Sequence of chain 35.B:
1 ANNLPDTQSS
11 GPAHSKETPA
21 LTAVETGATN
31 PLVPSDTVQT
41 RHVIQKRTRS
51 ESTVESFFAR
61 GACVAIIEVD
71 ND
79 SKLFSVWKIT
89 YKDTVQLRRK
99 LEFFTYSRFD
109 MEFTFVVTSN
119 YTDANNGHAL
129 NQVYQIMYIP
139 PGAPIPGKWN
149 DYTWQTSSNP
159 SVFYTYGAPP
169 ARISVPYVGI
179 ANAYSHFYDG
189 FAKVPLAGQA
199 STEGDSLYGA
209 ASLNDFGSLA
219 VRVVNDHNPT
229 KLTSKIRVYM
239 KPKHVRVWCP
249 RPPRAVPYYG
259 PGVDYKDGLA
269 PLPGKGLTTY

Sequence of chain 34.E:
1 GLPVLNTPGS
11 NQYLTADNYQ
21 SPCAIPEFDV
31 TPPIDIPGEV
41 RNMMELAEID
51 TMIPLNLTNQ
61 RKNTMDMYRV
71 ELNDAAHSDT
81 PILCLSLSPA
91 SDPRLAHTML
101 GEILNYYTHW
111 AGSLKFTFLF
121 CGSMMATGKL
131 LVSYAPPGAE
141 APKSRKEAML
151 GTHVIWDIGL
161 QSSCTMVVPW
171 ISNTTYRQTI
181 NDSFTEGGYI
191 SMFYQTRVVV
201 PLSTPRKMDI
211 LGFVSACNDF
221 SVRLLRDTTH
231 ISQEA

Binding-site contacts:
Ligand atom CL3 contacts residue LEU217 of chain 35.B at 3.8 Å.
Ligand atom C9 contacts residue PHE214 of chain 35.B at 3.7 Å (hydrophobic).
Ligand atom C16 contacts residue ALA24 of chain 34.E at 3.8 Å (hydrophobic).
Ligand atom C14 contacts residue TYR136 of chain 35.B at 3.5 Å (hydrophobic).
Ligand atom C10 contacts residue TYR136 of chain 35.B at 3.5 Å (hydrophobic).
Ligand atom O1 contacts residue PHE214 of chain 35.B at 3.8 Å.
Ligand atom O3 contacts residue PHE107 of chain 35.B at 3.6 Å.
Ligand atom C7 contacts residue MET109 of chain 35.B at 3.3 Å (hydrophobic).
Ligand atom C21 contacts residue TYR182 of chain 35.B at 3.8 Å (hydrophobic).
Ligand atom O1 contacts residue MET109 of chain 35.B at 3.7 Å.
Ligand atom C13 contacts residue ILE87 of chain 35.B at 3.7 Å (hydrophobic).
Ligand atom CL2 contacts residue TYR136 of chain 35.B at 3.6 Å.
Ligand atom O3 contacts residue TYR89 of chain 35.B at 3.6 Å.
Ligand atom C13 contacts residue PHE111 of chain 35.B at 3.7 Å (hydrophobic).
Ligand atom C19 contacts residue LEU217 of chain 35.B at 3.8 Å (hydrophobic).
Ligand atom CL3 contacts residue PHE111 of chain 35.B at 3.8 Å.
Ligand atom C20 contacts residue LEU217 of chain 35.B at 3.8 Å (hydrophobic).
Ligand atom C17 contacts residue ALA24 of chain 34.E at 3.7 Å (hydrophobic).
Ligand atom C13 contacts residue MET109 of chain 35.B at 3.4 Å (hydrophobic).
Ligand atom C20 contacts residue ILE171 of chain 35.B at 3.8 Å (hydrophobic).
Ligand atom C7 contacts residue PHE214 of chain 35.B at 3.5 Å (hydrophobic).
Ligand atom CL2 contacts residue ILE25 of chain 34.E at 3.4 Å.
Ligand atom C5 contacts residue TYR89 of chain 35.B at 3.5 Å (hydrophobic).
Ligand atom C3 contacts residue MET109 of chain 35.B at 3.7 Å (hydrophobic).
Ligand atom C6 contacts residue TYR89 of chain 35.B at 3.7 Å (hydrophobic).
Ligand atom C1 contacts residue TYR182 of chain 35.B at 3.8 Å (hydrophobic).
Ligand atom C4 contacts residue MET109 of chain 35.B at 3.8 Å (hydrophobic).
Ligand atom C21 contacts residue SER105 of chain 35.B at 3.8 Å.
Ligand atom C2 contacts residue PHE214 of chain 35.B at 3.6 Å (hydrophobic).
Ligand atom C11 contacts residue ILE87 of chain 35.B at 3.8 Å (hydrophobic).
Ligand atom C9 contacts residue VAL176 of chain 35.B at 3.6 Å (hydrophobic).
Ligand atom C16 contacts residue TYR136 of chain 35.B at 3.8 Å (hydrophobic).
Ligand atom C12 contacts residue PHE111 of chain 35.B at 3.8 Å (hydrophobic).
Ligand atom C17 contacts residue TYR136 of chain 35.B at 3.7 Å (hydrophobic).
Ligand atom CL2 contacts residue ALA24 of chain 34.E at 3.5 Å.
Ligand atom O1 contacts residue ILE87 of chain 35.B at 3.7 Å.
Ligand atom C8 contacts residue MET109 of chain 35.B at 3.4 Å (hydrophobic).
Ligand atom O2 contacts residue VAL173 of chain 35.B at 3.4 Å.
Ligand atom C21 contacts residue HIS184 of chain 35.B at 3.6 Å.
Ligand atom C12 contacts residue ILE87 of chain 35.B at 3.8 Å (hydrophobic).

A small-molecule ligand and the protein it binds are described below.
Small molecule (SMILES): COc1ccc(OCc2ccc(COc3c(Cl)cccc3Cl)cc2)c(Cl)c1